The protein below binds the small molecule below.
Small molecule (SMILES): O=C(O)[C@@H]1C[C@@H](O)CN1

Binding-site contacts:
Ligand atom CG contacts residue ILE215 of chain 1.A at 4.0 Å (hydrophobic).
Ligand atom CG contacts residue GLU165 of chain 1.A at 4.0 Å.
Ligand atom CG contacts residue PHE520 of chain 1.A at 4.0 Å (hydrophobic).
Ligand atom CA contacts residue SER513 of chain 1.A at 3.8 Å.
Ligand atom OXT contacts residue THR511 of chain 1.A at 4.1 Å.
Ligand atom CA contacts residue PHE212 of chain 1.A at 4.1 Å (hydrophobic).
Ligand atom OXT contacts residue GLY512 of chain 1.A at 3.3 Å (h-bond).
Ligand atom O contacts residue GLY512 of chain 1.A at 3.2 Å (h-bond).
Ligand atom OXT contacts residue SER349 of chain 1.A at 3.7 Å.
Ligand atom N contacts residue SER513 of chain 1.A at 2.7 Å (h-bond).
Ligand atom CD contacts residue SER513 of chain 1.A at 3.3 Å.
Ligand atom OXT contacts residue SER513 of chain 1.A at 2.9 Å (h-bond).
Ligand atom O contacts residue SER513 of chain 1.A at 4.4 Å.
Ligand atom CA contacts residue GLU165 of chain 1.A at 4.1 Å.
Ligand atom C contacts residue GLY512 of chain 1.A at 3.4 Å.
Ligand atom O contacts residue SER349 of chain 1.A at 2.5 Å (h-bond).
Ligand atom O contacts residue THR511 of chain 1.A at 4.0 Å.
Ligand atom CD contacts residue PHE520 of chain 1.A at 3.3 Å (hydrophobic).
Ligand atom C contacts residue PHE520 of chain 1.A at 4.2 Å (hydrophobic).
Ligand atom C contacts residue SER349 of chain 1.A at 3.3 Å.
Ligand atom C contacts residue THR511 of chain 1.A at 4.4 Å.
Ligand atom OD1 contacts residue ILE215 of chain 1.A at 3.4 Å.
Ligand atom O contacts residue PHE212 of chain 1.A at 4.2 Å.
Ligand atom C contacts residue SER513 of chain 1.A at 3.7 Å.
Ligand atom O contacts residue LYS347 of chain 1.A at 4.0 Å.
Ligand atom OXT contacts residue PHE520 of chain 1.A at 3.5 Å.
Ligand atom CD contacts residue GLU165 of chain 1.A at 3.6 Å.
Ligand atom CB contacts residue PHE212 of chain 1.A at 3.5 Å (hydrophobic).
Ligand atom N contacts residue PHE520 of chain 1.A at 4.2 Å.
Ligand atom N contacts residue GLU165 of chain 1.A at 3.2 Å (salt-bridge).
Ligand atom OD1 contacts residue GLU165 of chain 1.A at 3.3 Å (salt-bridge).
Ligand atom OD1 contacts residue PHE212 of chain 1.A at 4.2 Å.

Sequence of chain 1.A:
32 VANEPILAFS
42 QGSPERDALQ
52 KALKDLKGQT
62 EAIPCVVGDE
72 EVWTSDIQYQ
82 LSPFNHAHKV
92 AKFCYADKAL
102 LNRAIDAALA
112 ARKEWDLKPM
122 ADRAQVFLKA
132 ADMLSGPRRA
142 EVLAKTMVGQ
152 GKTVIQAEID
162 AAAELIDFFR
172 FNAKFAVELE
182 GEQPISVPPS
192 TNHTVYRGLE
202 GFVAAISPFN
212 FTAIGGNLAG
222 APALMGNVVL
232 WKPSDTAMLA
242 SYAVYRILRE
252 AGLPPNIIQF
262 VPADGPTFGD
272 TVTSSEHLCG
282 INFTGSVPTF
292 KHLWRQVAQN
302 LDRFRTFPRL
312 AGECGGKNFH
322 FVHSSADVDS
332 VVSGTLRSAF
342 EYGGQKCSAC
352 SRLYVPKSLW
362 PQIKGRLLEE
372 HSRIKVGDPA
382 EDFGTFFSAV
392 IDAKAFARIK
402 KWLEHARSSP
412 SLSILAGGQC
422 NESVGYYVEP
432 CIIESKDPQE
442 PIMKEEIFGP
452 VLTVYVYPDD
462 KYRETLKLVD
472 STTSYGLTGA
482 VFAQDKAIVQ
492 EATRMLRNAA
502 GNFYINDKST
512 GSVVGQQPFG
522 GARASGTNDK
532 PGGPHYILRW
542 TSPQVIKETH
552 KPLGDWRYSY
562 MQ